Sequence of chain 1.B:
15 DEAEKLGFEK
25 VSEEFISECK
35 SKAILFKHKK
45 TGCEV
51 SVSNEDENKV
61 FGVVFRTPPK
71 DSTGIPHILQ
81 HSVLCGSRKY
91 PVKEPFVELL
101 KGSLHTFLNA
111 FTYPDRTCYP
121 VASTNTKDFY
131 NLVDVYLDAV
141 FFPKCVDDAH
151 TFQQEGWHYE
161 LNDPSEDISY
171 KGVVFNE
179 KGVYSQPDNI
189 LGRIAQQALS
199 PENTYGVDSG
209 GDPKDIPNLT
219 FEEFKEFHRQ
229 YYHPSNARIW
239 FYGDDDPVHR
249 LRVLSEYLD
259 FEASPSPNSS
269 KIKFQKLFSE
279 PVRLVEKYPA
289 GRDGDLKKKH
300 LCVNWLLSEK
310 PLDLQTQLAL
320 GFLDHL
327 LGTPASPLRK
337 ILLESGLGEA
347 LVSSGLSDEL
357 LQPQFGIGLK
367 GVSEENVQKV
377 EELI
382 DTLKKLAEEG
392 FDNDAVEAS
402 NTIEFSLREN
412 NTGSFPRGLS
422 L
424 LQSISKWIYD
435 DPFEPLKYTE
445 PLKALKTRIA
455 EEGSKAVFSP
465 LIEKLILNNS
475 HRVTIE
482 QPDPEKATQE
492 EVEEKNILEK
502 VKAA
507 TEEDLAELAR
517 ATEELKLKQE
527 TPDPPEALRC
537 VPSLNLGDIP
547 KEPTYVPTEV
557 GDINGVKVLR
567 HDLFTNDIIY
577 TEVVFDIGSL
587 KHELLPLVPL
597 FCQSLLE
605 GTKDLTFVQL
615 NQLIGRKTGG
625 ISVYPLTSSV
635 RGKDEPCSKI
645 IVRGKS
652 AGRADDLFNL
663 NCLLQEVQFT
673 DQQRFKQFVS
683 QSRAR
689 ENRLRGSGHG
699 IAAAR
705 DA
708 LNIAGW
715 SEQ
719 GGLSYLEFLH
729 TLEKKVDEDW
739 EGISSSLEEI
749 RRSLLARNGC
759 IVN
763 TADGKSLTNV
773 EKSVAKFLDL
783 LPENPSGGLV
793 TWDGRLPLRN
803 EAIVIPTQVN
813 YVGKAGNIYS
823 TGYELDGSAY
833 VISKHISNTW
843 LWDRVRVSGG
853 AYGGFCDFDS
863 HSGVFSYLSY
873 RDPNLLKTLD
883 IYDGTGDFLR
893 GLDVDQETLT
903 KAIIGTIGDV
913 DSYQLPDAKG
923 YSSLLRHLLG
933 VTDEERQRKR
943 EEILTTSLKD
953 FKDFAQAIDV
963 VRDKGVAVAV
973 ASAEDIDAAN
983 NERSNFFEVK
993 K

The small molecule below binds the protein below.
Small molecule (SMILES): CC(C)C[C@H](NC(=O)[C@H](C)NC(=O)[C@H](C)N)C(=O)N[C@H](C(=O)N[C@@H](CCCN=C(N)N)C(=O)N[C@@H](C)C=O)[C@@H](C)O

Binding-site contacts:
Ligand atom CA contacts residue GLN80 of chain 1.B at 3.8 Å.
Ligand atom O contacts residue GLN80 of chain 1.B at 3.3 Å (h-bond).
Ligand atom CZ contacts residue ARG848 of chain 1.B at 3.5 Å.
Ligand atom O contacts residue ZN1 of chain 1.I at 2.6 Å.
Ligand atom CA contacts residue ASN109 of chain 1.B at 3.7 Å.
Ligand atom NH2 contacts residue GLU155 of chain 1.B at 3.2 Å (salt-bridge).
Ligand atom OG1 contacts residue TYR854 of chain 1.B at 3.1 Å (h-bond).
Ligand atom O contacts residue HIS81 of chain 1.B at 3.7 Å.
Ligand atom CD1 contacts residue MSE178 of chain 1.B at 3.8 Å.
Ligand atom NH2 contacts residue ARG848 of chain 1.B at 3.7 Å.
Ligand atom N contacts residue ASN109 of chain 1.B at 3.1 Å (h-bond).
Ligand atom NH1 contacts residue GLU94 of chain 1.B at 3.1 Å (salt-bridge).
Ligand atom N contacts residue THR112 of chain 1.B at 3.3 Å (h-bond).
Ligand atom NH2 contacts residue CYS85 of chain 1.B at 3.7 Å.
Ligand atom CB contacts residue GLN80 of chain 1.B at 3.5 Å.
Ligand atom O contacts residue ARG848 of chain 1.B at 3.5 Å (salt-bridge).
Ligand atom CD1 contacts residue GLY208 of chain 1.B at 3.2 Å.
Ligand atom CD2 contacts residue VAL181 of chain 1.B at 3.7 Å (hydrophobic).
Ligand atom C contacts residue ZN1 of chain 1.I at 3.7 Å.
Ligand atom CA contacts residue THR112 of chain 1.B at 3.7 Å.
Ligand atom C contacts residue ALA110 of chain 1.B at 3.6 Å (hydrophobic).
Ligand atom N contacts residue ASN109 of chain 1.B at 3.4 Å (h-bond).
Ligand atom CG2 contacts residue PHE111 of chain 1.B at 3.6 Å (hydrophobic).
Ligand atom C contacts residue TYR854 of chain 1.B at 3.7 Å (hydrophobic).
Ligand atom CG contacts residue GLN80 of chain 1.B at 3.1 Å.
Ligand atom NE contacts residue ARG848 of chain 1.B at 3.5 Å (salt-bridge).
Ligand atom CG contacts residue LEU84 of chain 1.B at 3.7 Å (hydrophobic).
Ligand atom O contacts residue THR112 of chain 1.B at 3.1 Å (h-bond).
Ligand atom N contacts residue ALA110 of chain 1.B at 3.0 Å (h-bond).
Ligand atom O contacts residue TYR854 of chain 1.B at 3.1 Å (h-bond).
Ligand atom O contacts residue PHE111 of chain 1.B at 3.5 Å.
Ligand atom NE contacts residue HIS81 of chain 1.B at 3.2 Å (h-bond).
Ligand atom NH1 contacts residue PHE96 of chain 1.B at 3.7 Å.
Ligand atom O contacts residue THR112 of chain 1.B at 3.8 Å.
Ligand atom NH2 contacts residue HIS81 of chain 1.B at 3.3 Å (h-bond).
Ligand atom O contacts residue PRO114 of chain 1.B at 3.5 Å.
Ligand atom CB contacts residue ASN109 of chain 1.B at 3.5 Å.
Ligand atom CA contacts residue ALA110 of chain 1.B at 3.4 Å (hydrophobic).
Ligand atom NH2 contacts residue GLU94 of chain 1.B at 3.6 Å (salt-bridge).
Ligand atom O contacts residue GLU177 of chain 1.B at 3.6 Å (salt-bridge).